Binding-site contacts:
Ligand atom C19 contacts residue ASN38 of chain 1.A at 3.5 Å.
Ligand atom O1 contacts residue PHE82 of chain 1.A at 3.9 Å.
Ligand atom C15 contacts residue PHE116 of chain 1.A at 4.3 Å (hydrophobic).
Ligand atom C3 contacts residue TYR14 of chain 1.A at 3.7 Å (hydrophobic).
Ligand atom C11 contacts residue SER58 of chain 1.A at 4.0 Å.
Ligand atom C3 contacts residue ASN38 of chain 1.A at 3.5 Å.
Ligand atom C6 contacts residue ASN38 of chain 1.A at 4.0 Å.
Ligand atom C11 contacts residue LEU63 of chain 1.A at 4.2 Å (hydrophobic).
Ligand atom C7 contacts residue PHE116 of chain 1.A at 3.9 Å (hydrophobic).
Ligand atom C19 contacts residue SER58 of chain 1.A at 3.7 Å.
Ligand atom C2 contacts residue LEU18 of chain 1.A at 4.2 Å (hydrophobic).
Ligand atom C1 contacts residue VAL84 of chain 1.A at 3.9 Å (hydrophobic).
Ligand atom C3 contacts residue ASN99 of chain 1.A at 4.0 Å.
Ligand atom C14 contacts residue PHE86 of chain 1.A at 4.3 Å (hydrophobic).
Ligand atom C4 contacts residue ASN38 of chain 1.A at 3.3 Å.
Ligand atom C7 contacts residue VAL95 of chain 1.A at 3.6 Å (hydrophobic).
Ligand atom O1 contacts residue ASN99 of chain 1.A at 3.0 Å (h-bond).
Ligand atom C9 contacts residue VAL84 of chain 1.A at 4.2 Å (hydrophobic).
Ligand atom O1 contacts residue MET112 of chain 1.A at 3.7 Å.
Ligand atom O1 contacts residue ASN38 of chain 1.A at 3.7 Å.
Ligand atom O2 contacts residue PHE86 of chain 1.A at 3.7 Å.
Ligand atom C5 contacts residue ASN38 of chain 1.A at 3.8 Å.
Ligand atom C16 contacts residue PHE86 of chain 1.A at 3.7 Å (hydrophobic).
Ligand atom C14 contacts residue VAL95 of chain 1.A at 4.3 Å (hydrophobic).
Ligand atom C17 contacts residue PHE86 of chain 1.A at 3.7 Å (hydrophobic).
Ligand atom C5 contacts residue VAL84 of chain 1.A at 4.3 Å (hydrophobic).
Ligand atom C4 contacts residue PRO97 of chain 1.A at 4.3 Å (hydrophobic).
Ligand atom C15 contacts residue VAL95 of chain 1.A at 4.1 Å (hydrophobic).
Ligand atom O1 contacts residue TYR14 of chain 1.A at 2.7 Å (h-bond).
Ligand atom C12 contacts residue SER58 of chain 1.A at 3.9 Å.
Ligand atom C3 contacts residue PHE82 of chain 1.A at 4.1 Å (hydrophobic).
Ligand atom C10 contacts residue ASN38 of chain 1.A at 4.4 Å.
Ligand atom C2 contacts residue TYR14 of chain 1.A at 4.0 Å (hydrophobic).
Ligand atom C6 contacts residue PHE116 of chain 1.A at 3.5 Å (hydrophobic).
Ligand atom C4 contacts residue ALA114 of chain 1.A at 4.3 Å (hydrophobic).
Ligand atom C1 contacts residue LEU63 of chain 1.A at 4.2 Å (hydrophobic).
Ligand atom C6 contacts residue VAL95 of chain 1.A at 4.3 Å (hydrophobic).
Ligand atom C2 contacts residue ASN38 of chain 1.A at 4.1 Å.
Ligand atom C4 contacts residue PHE82 of chain 1.A at 3.9 Å (hydrophobic).
Ligand atom C6 contacts residue PRO97 of chain 1.A at 3.8 Å (hydrophobic).

A protein and the small-molecule ligand that binds it are described below.
Small molecule (SMILES): C[C@]12CCC(=O)C=C1CC[C@@H]1[C@@H]2CC[C@]2(C)C(=O)CC[C@@H]12

Sequence of chain 1.A:
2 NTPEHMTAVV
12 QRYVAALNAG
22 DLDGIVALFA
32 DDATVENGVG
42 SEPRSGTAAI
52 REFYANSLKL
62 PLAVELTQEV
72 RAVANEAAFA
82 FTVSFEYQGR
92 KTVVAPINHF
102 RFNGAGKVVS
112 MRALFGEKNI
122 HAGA